Binding-site contacts:
Ligand atom N2 contacts residue LEU147 of chain 5.F at 3.6 Å.
Ligand atom O5 contacts residue THR145 of chain 5.F at 4.0 Å.
Ligand atom C3 contacts residue ASN103 of chain 5.F at 4.5 Å.
Ligand atom C7 contacts residue LEU147 of chain 5.F at 3.1 Å (hydrophobic).
Ligand atom C5 contacts residue THR145 of chain 5.F at 4.0 Å.
Ligand atom O7 contacts residue LEU147 of chain 5.F at 3.0 Å.
Ligand atom C2 contacts residue ASN103 of chain 5.F at 3.2 Å.
Ligand atom C5 contacts residue ASN103 of chain 5.F at 4.0 Å.
Ligand atom C1 contacts residue THR145 of chain 5.F at 3.4 Å.
Ligand atom C8 contacts residue VAL146 of chain 5.F at 4.5 Å (hydrophobic).
Ligand atom C8 contacts residue LEU147 of chain 5.F at 3.4 Å (hydrophobic).
Ligand atom C3 contacts residue THR145 of chain 5.F at 4.1 Å.
Ligand atom C1 contacts residue ASN103 of chain 5.F at 1.7 Å.
Ligand atom N2 contacts residue ASN103 of chain 5.F at 3.8 Å.
Ligand atom C2 contacts residue THR145 of chain 5.F at 4.1 Å.
Ligand atom O5 contacts residue ASN103 of chain 5.F at 2.6 Å (h-bond).
Ligand atom C2 contacts residue LEU147 of chain 5.F at 4.3 Å (hydrophobic).
Ligand atom N2 contacts residue THR145 of chain 5.F at 4.0 Å.

A protein and the small-molecule ligand that binds it are described below.
Small molecule (SMILES): CC(=O)N[C@@H]1[C@@H](O)[C@H](O)[C@@H](CO)O[C@H]1O

Sequence of chain 5.F:
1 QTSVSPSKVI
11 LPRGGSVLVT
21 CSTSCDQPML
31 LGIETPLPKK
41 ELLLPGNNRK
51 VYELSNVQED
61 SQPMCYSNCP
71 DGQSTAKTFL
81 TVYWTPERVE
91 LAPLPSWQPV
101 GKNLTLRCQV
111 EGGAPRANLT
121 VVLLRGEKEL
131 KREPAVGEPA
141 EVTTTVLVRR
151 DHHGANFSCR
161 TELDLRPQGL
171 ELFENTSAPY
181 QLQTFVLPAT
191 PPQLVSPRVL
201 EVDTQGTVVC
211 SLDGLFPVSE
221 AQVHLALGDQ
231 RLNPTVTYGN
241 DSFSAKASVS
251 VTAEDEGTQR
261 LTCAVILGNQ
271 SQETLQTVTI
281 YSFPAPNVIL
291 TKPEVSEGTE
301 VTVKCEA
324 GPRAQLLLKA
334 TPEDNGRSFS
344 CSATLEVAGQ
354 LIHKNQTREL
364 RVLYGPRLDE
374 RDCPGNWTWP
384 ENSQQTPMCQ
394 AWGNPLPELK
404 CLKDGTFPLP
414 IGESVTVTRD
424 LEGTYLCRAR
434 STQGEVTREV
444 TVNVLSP